Sequence of chain 50.C:
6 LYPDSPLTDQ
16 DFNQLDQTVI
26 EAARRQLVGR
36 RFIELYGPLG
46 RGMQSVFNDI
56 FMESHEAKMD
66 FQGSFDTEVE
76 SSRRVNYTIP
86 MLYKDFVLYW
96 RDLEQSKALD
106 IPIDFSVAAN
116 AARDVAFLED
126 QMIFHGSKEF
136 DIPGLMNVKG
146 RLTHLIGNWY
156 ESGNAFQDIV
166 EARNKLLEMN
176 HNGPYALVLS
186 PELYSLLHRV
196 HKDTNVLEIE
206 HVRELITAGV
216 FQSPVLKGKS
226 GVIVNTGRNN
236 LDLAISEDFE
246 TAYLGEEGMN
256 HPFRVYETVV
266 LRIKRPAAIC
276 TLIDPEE

This protein binds this small molecule.
Small molecule (SMILES): CC[C@H](C)[C@H](NC(=O)[C@H](CC(C)C)NC(=O)[C@H](CO)NC(=O)CNC(=O)[C@@H](NC(=O)[C@@H](N)[C@@H](C)O)C(C)C)C(=O)N[C@H](C=O)CCC(N)=O

Binding-site contacts:
Ligand atom C contacts residue ASP243 of chain 50.C at 3.5 Å.
Ligand atom O contacts residue PRO43 of chain 50.C at 3.7 Å.
Ligand atom O contacts residue ARG35 of chain 50.C at 3.3 Å (salt-bridge).
Ligand atom N contacts residue ARG35 of chain 50.C at 4.4 Å.
Ligand atom O contacts residue ILE25 of chain 50.C at 3.8 Å.
Ligand atom N contacts residue ASP243 of chain 50.C at 3.8 Å.
Ligand atom CB contacts residue ASP243 of chain 50.C at 4.2 Å.
Ligand atom CG2 contacts residue GLU245 of chain 50.C at 3.4 Å.
Ligand atom CG2 contacts residue ARG36 of chain 50.C at 3.8 Å.
Ligand atom CG2 contacts residue ARG35 of chain 50.C at 3.9 Å.
Ligand atom CD1 contacts residue ARG29 of chain 50.C at 3.6 Å.
Ligand atom CG1 contacts residue ASP243 of chain 50.C at 3.3 Å.
Ligand atom C contacts residue PRO43 of chain 50.C at 4.5 Å (hydrophobic).
Ligand atom CB contacts residue ARG35 of chain 50.C at 3.4 Å.
Ligand atom OG contacts residue ARG35 of chain 50.C at 4.2 Å.
Ligand atom N contacts residue ASP243 of chain 50.C at 3.3 Å (salt-bridge).
Ligand atom CA contacts residue ARG29 of chain 50.C at 4.2 Å.
Ligand atom O contacts residue ARG29 of chain 50.C at 4.2 Å.
Ligand atom CB contacts residue ARG35 of chain 50.C at 3.8 Å.
Ligand atom C contacts residue ARG29 of chain 50.C at 3.9 Å.
Ligand atom CA contacts residue ASP243 of chain 50.C at 3.3 Å.
Ligand atom CA contacts residue ASP243 of chain 50.C at 4.2 Å.
Ligand atom CB contacts residue ASP243 of chain 50.C at 3.9 Å.
Ligand atom N contacts residue ARG35 of chain 50.C at 4.1 Å.
Ligand atom O contacts residue PHE37 of chain 50.C at 3.8 Å.
Ligand atom CA contacts residue ARG35 of chain 50.C at 4.5 Å.
Ligand atom O contacts residue ASP243 of chain 50.C at 4.3 Å.
Ligand atom O contacts residue ASP243 of chain 50.C at 4.3 Å.
Ligand atom N contacts residue ARG35 of chain 50.C at 4.1 Å.
Ligand atom CG1 contacts residue ARG35 of chain 50.C at 4.4 Å.
Ligand atom CD2 contacts residue ARG29 of chain 50.C at 3.8 Å.
Ligand atom OG contacts residue PHE244 of chain 50.C at 3.7 Å.
Ligand atom O contacts residue ARG29 of chain 50.C at 3.0 Å (salt-bridge).
Ligand atom O contacts residue ARG36 of chain 50.C at 2.9 Å (salt-bridge).
Ligand atom C contacts residue ASP243 of chain 50.C at 4.4 Å.
Ligand atom C contacts residue ARG36 of chain 50.C at 3.2 Å.
Ligand atom C contacts residue ARG35 of chain 50.C at 3.5 Å.
Ligand atom CG2 contacts residue PRO43 of chain 50.C at 4.3 Å (hydrophobic).
Ligand atom C contacts residue ARG35 of chain 50.C at 3.7 Å.
Ligand atom O contacts residue ARG35 of chain 50.C at 2.9 Å (salt-bridge).